Sequence of chain 1.A:
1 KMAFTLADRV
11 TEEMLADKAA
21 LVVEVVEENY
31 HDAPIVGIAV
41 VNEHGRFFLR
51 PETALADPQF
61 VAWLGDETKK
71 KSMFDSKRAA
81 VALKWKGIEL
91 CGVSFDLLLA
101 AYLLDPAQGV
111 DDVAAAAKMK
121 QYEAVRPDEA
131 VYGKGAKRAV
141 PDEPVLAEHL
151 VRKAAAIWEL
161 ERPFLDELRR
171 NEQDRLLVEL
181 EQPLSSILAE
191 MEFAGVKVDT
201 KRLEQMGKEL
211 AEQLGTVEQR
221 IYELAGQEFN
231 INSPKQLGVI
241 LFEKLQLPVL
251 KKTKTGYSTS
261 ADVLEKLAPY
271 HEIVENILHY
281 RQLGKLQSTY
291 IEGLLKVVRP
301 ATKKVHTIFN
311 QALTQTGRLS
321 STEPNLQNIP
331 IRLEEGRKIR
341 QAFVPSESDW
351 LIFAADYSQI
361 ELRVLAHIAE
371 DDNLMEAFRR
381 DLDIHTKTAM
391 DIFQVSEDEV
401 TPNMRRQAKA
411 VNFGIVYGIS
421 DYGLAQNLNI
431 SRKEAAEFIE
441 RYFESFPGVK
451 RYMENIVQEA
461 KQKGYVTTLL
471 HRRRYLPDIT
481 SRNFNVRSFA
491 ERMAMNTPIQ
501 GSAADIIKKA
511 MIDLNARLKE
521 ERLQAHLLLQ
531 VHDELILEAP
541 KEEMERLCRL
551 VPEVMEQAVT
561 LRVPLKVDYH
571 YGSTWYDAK

Binding-site contacts:
Ligand atom PA contacts residue LYS409 of chain 1.A at 3.5 Å.
Ligand atom O2A contacts residue CA1 of chain 1.I at 2.5 Å.
Ligand atom O2A contacts residue ASP533 of chain 1.A at 3.3 Å (salt-bridge).
Ligand atom PG contacts residue DPO1 of chain 1.G at 0.4 Å.
Ligand atom O4' contacts residue ARG318 of chain 1.A at 3.2 Å (salt-bridge).
Ligand atom O3A contacts residue LYS409 of chain 1.A at 2.8 Å (salt-bridge).
Ligand atom C2' contacts residue GLU361 of chain 1.A at 3.3 Å.
Ligand atom O1A contacts residue LYS409 of chain 1.A at 3.0 Å (salt-bridge).
Ligand atom O1G contacts residue DPO1 of chain 1.G at 0.7 Å (h-bond).
Ligand atom O1B contacts residue DPO1 of chain 1.G at 0.3 Å (h-bond).
Ligand atom O3' contacts residue DPO1 of chain 1.G at 3.1 Å (h-bond).
Ligand atom O2B contacts residue DPO1 of chain 1.G at 0.3 Å (h-bond).
Ligand atom O3G contacts residue DPO1 of chain 1.G at 0.9 Å (h-bond).
Ligand atom N2 contacts residue TYR417 of chain 1.A at 3.1 Å.
Ligand atom O2A contacts residue DPO1 of chain 1.G at 2.9 Å (h-bond).
Ligand atom O2G contacts residue DPO1 of chain 1.G at 0.2 Å (h-bond).
Ligand atom O2B contacts residue GLN359 of chain 1.A at 3.2 Å (h-bond).
Ligand atom PB contacts residue DPO1 of chain 1.G at 0.2 Å.
Ligand atom PA contacts residue DPO1 of chain 1.G at 1.8 Å.
Ligand atom O1B contacts residue GLN359 of chain 1.A at 3.3 Å.
Ligand atom O3B contacts residue DPO1 of chain 1.G at 0.6 Å (h-bond).
Ligand atom O2G contacts residue CA1 of chain 1.I at 2.5 Å.
Ligand atom O3B contacts residue GLN359 of chain 1.A at 3.1 Å (h-bond).
Ligand atom O3A contacts residue DPO1 of chain 1.G at 0.6 Å (h-bond).
Ligand atom C5' contacts residue ASP533 of chain 1.A at 3.4 Å.
Ligand atom C5' contacts residue DPO1 of chain 1.G at 3.1 Å.
Ligand atom O1G contacts residue ARG405 of chain 1.A at 2.8 Å (salt-bridge).
Ligand atom O5' contacts residue DPO1 of chain 1.G at 2.4 Å (h-bond).
Ligand atom O3' contacts residue GLU361 of chain 1.A at 3.4 Å (salt-bridge).
Ligand atom O1B contacts residue HIS385 of chain 1.A at 2.9 Å (h-bond).
Ligand atom O1A contacts residue DPO1 of chain 1.G at 2.7 Å (h-bond).
Ligand atom C1' contacts residue GLU361 of chain 1.A at 3.5 Å.
Ligand atom O3G contacts residue ARG405 of chain 1.A at 3.1 Å (salt-bridge).
Ligand atom O3G contacts residue GLN359 of chain 1.A at 3.4 Å (h-bond).
Ligand atom O2B contacts residue CA1 of chain 1.I at 2.7 Å.
Ligand atom O1B contacts residue PHE413 of chain 1.A at 3.3 Å.
Ligand atom O2B contacts residue ILE360 of chain 1.A at 3.3 Å (h-bond).
Ligand atom O1G contacts residue LYS409 of chain 1.A at 2.8 Å (salt-bridge).
Ligand atom O3' contacts residue PHE413 of chain 1.A at 3.0 Å.
Ligand atom C3' contacts residue PHE413 of chain 1.A at 3.4 Å (hydrophobic).

This small molecule binds to this protein.
Small molecule (SMILES): Nc1nc2c(ncn2[C@H]2C[C@H](O)[C@@H](CO[P](=O)(O)O[P](=O)(O)OP(=O)(O)O)O2)c(=O)[nH]1